Binding-site contacts:
Ligand atom C11 contacts residue SER91 of chain 1.B at 3.3 Å.
Ligand atom C27 contacts residue GLN88 of chain 1.B at 3.7 Å.
Ligand atom C2 contacts residue CYS87 of chain 1.B at 3.0 Å (hydrophobic).
Ligand atom N3 contacts residue SER91 of chain 1.B at 3.7 Å.
Ligand atom C21 contacts residue GLN88 of chain 1.B at 3.7 Å.
Ligand atom O19 contacts residue HIS251 of chain 1.B at 2.9 Å (h-bond).
Ligand atom N20 contacts residue LEU255 of chain 1.B at 3.6 Å.
Ligand atom C21 contacts residue LEU255 of chain 1.B at 3.6 Å (hydrophobic).
Ligand atom C8 contacts residue ARG90 of chain 1.B at 3.7 Å.
Ligand atom C23 contacts residue SER91 of chain 1.B at 3.2 Å.
Ligand atom C12 contacts residue GLN88 of chain 1.B at 3.6 Å.
Ligand atom C13 contacts residue GLN88 of chain 1.B at 3.6 Å.
Ligand atom C22 contacts residue GLN88 of chain 1.B at 3.6 Å.
Ligand atom C24 contacts residue SER91 of chain 1.B at 3.6 Å.
Ligand atom C15 contacts residue PHE165 of chain 1.B at 3.5 Å (hydrophobic).
Ligand atom C15 contacts residue CYS87 of chain 1.B at 2.7 Å (hydrophobic).
Ligand atom O19 contacts residue HIS125 of chain 1.B at 2.7 Å (h-bond).
Ligand atom N20 contacts residue GLN88 of chain 1.B at 2.7 Å (h-bond).
Ligand atom CL16 contacts residue PHE165 of chain 1.B at 3.7 Å.
Ligand atom C5 contacts residue ARG90 of chain 1.B at 3.7 Å.
Ligand atom C23 contacts residue GLN88 of chain 1.B at 3.7 Å.
Ligand atom C14 contacts residue GLN88 of chain 1.B at 3.1 Å.
Ligand atom C9 contacts residue ILE128 of chain 1.B at 3.6 Å (hydrophobic).
Ligand atom N3 contacts residue CYS87 of chain 1.B at 2.9 Å (h-bond).
Ligand atom C25 contacts residue ILE11 of chain 1.D at 3.4 Å (hydrophobic).
Ligand atom C12 contacts residue HIS251 of chain 1.B at 3.7 Å.
Ligand atom C13 contacts residue HIS251 of chain 1.B at 3.5 Å.
Ligand atom C2 contacts residue TYR129 of chain 1.B at 3.5 Å (hydrophobic).
Ligand atom CL16 contacts residue PHE84 of chain 1.B at 3.2 Å.
Ligand atom C17 contacts residue CYS87 of chain 1.B at 1.7 Å (hydrophobic).
Ligand atom C10 contacts residue TYR129 of chain 1.B at 3.6 Å (hydrophobic).
Ligand atom C17 contacts residue PHE165 of chain 1.B at 3.7 Å (hydrophobic).
Ligand atom O1 contacts residue TYR129 of chain 1.B at 2.7 Å (h-bond).
Ligand atom C15 contacts residue GLN88 of chain 1.B at 3.6 Å.
Ligand atom C6 contacts residue ARG90 of chain 1.B at 3.5 Å.
Ligand atom CL16 contacts residue GLN88 of chain 1.B at 3.6 Å.
Ligand atom C10 contacts residue CYS87 of chain 1.B at 2.7 Å (hydrophobic).
Ligand atom CL16 contacts residue CYS87 of chain 1.B at 3.2 Å.
Ligand atom C11 contacts residue TYR129 of chain 1.B at 3.4 Å (hydrophobic).
Ligand atom C7 contacts residue ARG90 of chain 1.B at 3.5 Å.

A small-molecule ligand and the protein it binds are described below.
Small molecule (SMILES): O=C(NCc1ccccc1)c1cc(Cl)c(Cl)c(C(=O)Nc2ccccc2)c1

Sequence of chain 1.D:
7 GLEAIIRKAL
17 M

Sequence of chain 1.B:
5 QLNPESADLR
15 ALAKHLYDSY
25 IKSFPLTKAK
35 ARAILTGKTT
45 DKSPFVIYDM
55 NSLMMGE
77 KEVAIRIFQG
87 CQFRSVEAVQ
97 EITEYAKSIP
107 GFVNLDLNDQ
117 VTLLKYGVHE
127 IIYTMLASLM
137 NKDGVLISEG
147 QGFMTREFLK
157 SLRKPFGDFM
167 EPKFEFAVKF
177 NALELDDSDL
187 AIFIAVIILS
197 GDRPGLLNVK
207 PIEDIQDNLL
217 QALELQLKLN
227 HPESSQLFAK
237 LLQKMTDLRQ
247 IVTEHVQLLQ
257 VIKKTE